The small molecule below binds the protein below.
Small molecule (SMILES): CC[C@H](C)[C@H](NC(=O)[C@H](CC(N)=O)NC(=O)[C@H](CCC(=O)O)NC(=O)[C@H](CC(N)=O)NC(=O)[C@H](CO)NC(=O)[C@H](C)N)C(=O)N[C@@H](CCC(=O)O)C(=O)N[C@H](C(=O)N[C@@H](CCSC)C(=O)O)[C@@H](C)O

Binding-site contacts:
Ligand atom CA contacts residue TYR8 of chain 1.C at 3.3 Å (hydrophobic).
Ligand atom N contacts residue TYR172 of chain 1.C at 2.7 Å (h-bond).
Ligand atom OXT contacts residue LYS147 of chain 1.C at 3.2 Å (salt-bridge).
Ligand atom CB contacts residue GLU64 of chain 1.C at 3.4 Å.
Ligand atom N contacts residue TRP168 of chain 1.C at 3.5 Å.
Ligand atom N contacts residue GLU64 of chain 1.C at 2.9 Å (salt-bridge).
Ligand atom ND2 contacts residue TRP74 of chain 1.C at 3.3 Å.
Ligand atom O contacts residue LYS147 of chain 1.C at 3.2 Å.
Ligand atom C contacts residue TRP74 of chain 1.C at 3.4 Å (hydrophobic).
Ligand atom CG contacts residue TYR157 of chain 1.C at 3.3 Å (hydrophobic).
Ligand atom O contacts residue TYR8 of chain 1.C at 3.4 Å.
Ligand atom OD1 contacts residue GLN98 of chain 1.C at 3.0 Å (h-bond).
Ligand atom CB contacts residue GLU64 of chain 1.C at 3.4 Å.
Ligand atom CB contacts residue TRP74 of chain 1.C at 3.2 Å (hydrophobic).
Ligand atom CA contacts residue TYR172 of chain 1.C at 3.4 Å (hydrophobic).
Ligand atom ND2 contacts residue GLN71 of chain 1.C at 3.1 Å (h-bond).
Ligand atom O contacts residue TRP74 of chain 1.C at 3.1 Å (h-bond).
Ligand atom O contacts residue THR144 of chain 1.C at 2.6 Å (h-bond).
Ligand atom N contacts residue TYR8 of chain 1.C at 3.4 Å (h-bond).
Ligand atom O contacts residue LYS67 of chain 1.C at 2.8 Å (salt-bridge).
Ligand atom O contacts residue TYR85 of chain 1.C at 2.7 Å (h-bond).
Ligand atom OG1 contacts residue ASN81 of chain 1.C at 3.3 Å (h-bond).
Ligand atom OXT contacts residue TYR85 of chain 1.C at 3.2 Å (h-bond).
Ligand atom OE2 contacts residue LYS147 of chain 1.C at 3.1 Å.
Ligand atom C contacts residue TYR85 of chain 1.C at 3.3 Å (hydrophobic).
Ligand atom O contacts residue TRP148 of chain 1.C at 2.8 Å (h-bond).
Ligand atom OG1 contacts residue LYS147 of chain 1.C at 3.1 Å (salt-bridge).
Ligand atom CG contacts residue SER151 of chain 1.C at 3.4 Å.
Ligand atom N contacts residue SER78 of chain 1.C at 3.1 Å (h-bond).
Ligand atom O contacts residue TYR160 of chain 1.C at 2.7 Å (h-bond).
Ligand atom N contacts residue GLN71 of chain 1.C at 2.8 Å (h-bond).
Ligand atom ND2 contacts residue GLN98 of chain 1.C at 2.8 Å (h-bond).
Ligand atom OG contacts residue GLU64 of chain 1.C at 2.9 Å (salt-bridge).
Ligand atom C contacts residue TYR8 of chain 1.C at 3.3 Å (hydrophobic).
Ligand atom OXT contacts residue ASN81 of chain 1.C at 2.7 Å (h-bond).
Ligand atom CA contacts residue TRP74 of chain 1.C at 3.4 Å (hydrophobic).
Ligand atom N contacts residue TYR8 of chain 1.C at 3.3 Å (h-bond).
Ligand atom O contacts residue TRP74 of chain 1.C at 3.0 Å (h-bond).
Ligand atom O contacts residue TRP148 of chain 1.C at 3.4 Å (h-bond).
Ligand atom OD1 contacts residue TYR157 of chain 1.C at 2.7 Å (h-bond).

Sequence of chain 1.C:
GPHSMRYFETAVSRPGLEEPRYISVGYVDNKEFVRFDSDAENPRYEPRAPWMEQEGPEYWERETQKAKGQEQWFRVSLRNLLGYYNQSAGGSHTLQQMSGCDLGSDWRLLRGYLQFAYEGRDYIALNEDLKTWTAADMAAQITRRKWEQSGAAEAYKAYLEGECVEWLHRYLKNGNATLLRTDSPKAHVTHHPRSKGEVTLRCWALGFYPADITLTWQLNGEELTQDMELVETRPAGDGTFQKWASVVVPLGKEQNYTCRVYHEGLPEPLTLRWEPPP